Sequence of chain 1.I:
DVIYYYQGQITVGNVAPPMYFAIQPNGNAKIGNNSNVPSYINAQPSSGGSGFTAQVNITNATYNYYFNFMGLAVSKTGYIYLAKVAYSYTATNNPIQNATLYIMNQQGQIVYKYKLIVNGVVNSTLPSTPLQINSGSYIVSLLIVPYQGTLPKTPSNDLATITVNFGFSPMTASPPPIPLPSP

Binding-site contacts:
Ligand atom C2 contacts residue GLN78 of chain 1.I at 3.5 Å.
Ligand atom O3 contacts residue SER62 of chain 1.I at 2.9 Å (h-bond).
Ligand atom N2 contacts residue ASN80 of chain 1.I at 3.3 Å (h-bond).
Ligand atom C4 contacts residue GLN78 of chain 1.I at 4.3 Å.
Ligand atom C8 contacts residue ILE64 of chain 1.I at 3.7 Å (hydrophobic).
Ligand atom C3 contacts residue SER62 of chain 1.I at 3.9 Å.
Ligand atom O5 contacts residue ASN80 of chain 1.I at 2.2 Å (h-bond).
Ligand atom C3 contacts residue ASN80 of chain 1.I at 3.7 Å.
Ligand atom C8 contacts residue ASN65 of chain 1.I at 3.8 Å.
Ligand atom C1 contacts residue SER62 of chain 1.I at 4.0 Å.
Ligand atom C7 contacts residue ILE64 of chain 1.I at 4.0 Å (hydrophobic).
Ligand atom C4 contacts residue ASN80 of chain 1.I at 4.2 Å.
Ligand atom C5 contacts residue ASN80 of chain 1.I at 3.5 Å.
Ligand atom C6 contacts residue SER179 of chain 1.I at 4.3 Å.
Ligand atom C7 contacts residue TYR63 of chain 1.I at 4.0 Å (hydrophobic).
Ligand atom C8 contacts residue VAL60 of chain 1.I at 4.0 Å (hydrophobic).
Ligand atom C2 contacts residue SER62 of chain 1.I at 3.4 Å.
Ligand atom C8 contacts residue ASN180 of chain 1.I at 4.0 Å.
Ligand atom C8 contacts residue SER62 of chain 1.I at 4.0 Å.
Ligand atom O7 contacts residue ASN80 of chain 1.I at 3.6 Å (h-bond).
Ligand atom O7 contacts residue ILE64 of chain 1.I at 3.4 Å (h-bond).
Ligand atom O7 contacts residue GLN78 of chain 1.I at 3.4 Å (h-bond).
Ligand atom N2 contacts residue SER62 of chain 1.I at 4.3 Å.
Ligand atom C8 contacts residue PRO61 of chain 1.I at 3.7 Å (hydrophobic).
Ligand atom O7 contacts residue ASN65 of chain 1.I at 3.8 Å.
Ligand atom C5 contacts residue GLN78 of chain 1.I at 4.0 Å.
Ligand atom C2 contacts residue ASN80 of chain 1.I at 2.5 Å.
Ligand atom C7 contacts residue GLN78 of chain 1.I at 3.3 Å.
Ligand atom O3 contacts residue ASN80 of chain 1.I at 4.0 Å.
Ligand atom O6 contacts residue PRO178 of chain 1.I at 4.1 Å.
Ligand atom O5 contacts residue GLN78 of chain 1.I at 4.2 Å.
Ligand atom C8 contacts residue TYR63 of chain 1.I at 3.9 Å (hydrophobic).
Ligand atom O4 contacts residue GLN78 of chain 1.I at 3.8 Å.
Ligand atom C7 contacts residue SER62 of chain 1.I at 4.1 Å.
Ligand atom N2 contacts residue GLN78 of chain 1.I at 2.7 Å (h-bond).
Ligand atom C1 contacts residue GLN78 of chain 1.I at 3.3 Å.
Ligand atom C1 contacts residue ASN80 of chain 1.I at 1.4 Å.
Ligand atom C7 contacts residue ASN80 of chain 1.I at 3.8 Å.
Ligand atom C3 contacts residue GLN78 of chain 1.I at 4.3 Å.
Ligand atom O7 contacts residue TYR63 of chain 1.I at 3.3 Å (h-bond).

A protein and the small-molecule ligand that binds it are described below.
Small molecule (SMILES): CC(=O)N[C@H]1[C@H](O[C@H]2[C@H](O)[C@@H](NC(C)=O)CO[C@@H]2CO)O[C@H](CO)[C@@H](O[C@H]2O[C@H](CO)[C@@H](O)[C@H](O)[C@@H]2O)[C@@H]1O[C@@H]1O[C@H](CS(=O)(=O)O)[C@@H](O)[C@H](O)[C@H]1O